Binding-site contacts:
Ligand atom C18 contacts residue HIS96 of chain 1.A at 3.5 Å.
Ligand atom C29 contacts residue GLY61 of chain 1.A at 3.4 Å.
Ligand atom C26 contacts residue GLY61 of chain 1.A at 3.5 Å.
Ligand atom N24 contacts residue CYS13 of chain 1.A at 3.4 Å (h-bond).
Ligand atom C18 contacts residue GLU63 of chain 1.A at 3.7 Å.
Ligand atom C16 contacts residue TYR97 of chain 1.A at 3.6 Å (hydrophobic).
Ligand atom N07 contacts residue ASP70 of chain 1.A at 3.5 Å (salt-bridge).
Ligand atom N08 contacts residue TYR65 of chain 1.A at 3.6 Å.
Ligand atom C11 contacts residue MET73 of chain 1.A at 3.6 Å (hydrophobic).
Ligand atom N07 contacts residue ARG69 of chain 1.A at 3.5 Å.
Ligand atom C06 contacts residue ARG69 of chain 1.A at 3.6 Å.
Ligand atom C11 contacts residue GLN100 of chain 1.A at 3.6 Å.
Ligand atom N17 contacts residue GLU63 of chain 1.A at 3.7 Å.
Ligand atom C25 contacts residue CYS13 of chain 1.A at 3.0 Å (hydrophobic).
Ligand atom C26 contacts residue PRO35 of chain 1.A at 3.3 Å (hydrophobic).
Ligand atom F15 contacts residue HIS96 of chain 1.A at 3.2 Å.
Ligand atom C25 contacts residue ALA60 of chain 1.A at 3.7 Å (hydrophobic).
Ligand atom CL contacts residue ARG69 of chain 1.A at 3.6 Å.
Ligand atom O28 contacts residue LYS17 of chain 1.A at 2.9 Å (salt-bridge).
Ligand atom C29 contacts residue CYS13 of chain 1.A at 3.5 Å (hydrophobic).
Ligand atom O28 contacts residue CYS13 of chain 1.A at 3.7 Å.
Ligand atom C23 contacts residue GLY11 of chain 1.A at 3.6 Å.
Ligand atom C06 contacts residue TYR65 of chain 1.A at 3.6 Å (hydrophobic).
Ligand atom C27 contacts residue CYS13 of chain 1.A at 1.8 Å (hydrophobic).
Ligand atom N17 contacts residue HIS96 of chain 1.A at 2.8 Å (h-bond).
Ligand atom N07 contacts residue TYR65 of chain 1.A at 3.3 Å.
Ligand atom N07 contacts residue GLU64 of chain 1.A at 3.6 Å (salt-bridge).
Ligand atom N08 contacts residue ASP70 of chain 1.A at 2.7 Å (salt-bridge).
Ligand atom C26 contacts residue CYS13 of chain 1.A at 2.5 Å (hydrophobic).
Ligand atom F15 contacts residue GLN100 of chain 1.A at 3.4 Å.
Ligand atom C09 contacts residue ASP70 of chain 1.A at 3.7 Å.
Ligand atom C12 contacts residue MET73 of chain 1.A at 3.6 Å (hydrophobic).
Ligand atom N19 contacts residue TYR97 of chain 1.A at 3.2 Å (h-bond).
Ligand atom C18 contacts residue TYR97 of chain 1.A at 3.4 Å (hydrophobic).
Ligand atom C20 contacts residue TYR97 of chain 1.A at 3.5 Å (hydrophobic).
Ligand atom C06 contacts residue GLU64 of chain 1.A at 3.6 Å.
Ligand atom C12 contacts residue GLN100 of chain 1.A at 3.7 Å.
Ligand atom C32 contacts residue ARG69 of chain 1.A at 3.7 Å.
Ligand atom O28 contacts residue GDP1 of chain 1.B at 3.7 Å.
Ligand atom F15 contacts residue TYR65 of chain 1.A at 3.2 Å.

Sequence of chain 1.A:
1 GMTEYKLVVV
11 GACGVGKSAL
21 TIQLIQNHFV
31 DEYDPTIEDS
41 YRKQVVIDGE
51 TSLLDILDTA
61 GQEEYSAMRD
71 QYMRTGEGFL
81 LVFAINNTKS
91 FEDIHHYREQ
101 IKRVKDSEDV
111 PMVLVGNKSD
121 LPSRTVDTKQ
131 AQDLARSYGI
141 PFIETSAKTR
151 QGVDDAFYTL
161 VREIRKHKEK

This protein binds this small molecule.
Small molecule (SMILES): CCC(=O)N1CCN(c2ncnc3c(F)c(-c4c(C)ccc5[nH]ncc45)c(Cl)cc23)CC1